Sequence of chain 1.D:
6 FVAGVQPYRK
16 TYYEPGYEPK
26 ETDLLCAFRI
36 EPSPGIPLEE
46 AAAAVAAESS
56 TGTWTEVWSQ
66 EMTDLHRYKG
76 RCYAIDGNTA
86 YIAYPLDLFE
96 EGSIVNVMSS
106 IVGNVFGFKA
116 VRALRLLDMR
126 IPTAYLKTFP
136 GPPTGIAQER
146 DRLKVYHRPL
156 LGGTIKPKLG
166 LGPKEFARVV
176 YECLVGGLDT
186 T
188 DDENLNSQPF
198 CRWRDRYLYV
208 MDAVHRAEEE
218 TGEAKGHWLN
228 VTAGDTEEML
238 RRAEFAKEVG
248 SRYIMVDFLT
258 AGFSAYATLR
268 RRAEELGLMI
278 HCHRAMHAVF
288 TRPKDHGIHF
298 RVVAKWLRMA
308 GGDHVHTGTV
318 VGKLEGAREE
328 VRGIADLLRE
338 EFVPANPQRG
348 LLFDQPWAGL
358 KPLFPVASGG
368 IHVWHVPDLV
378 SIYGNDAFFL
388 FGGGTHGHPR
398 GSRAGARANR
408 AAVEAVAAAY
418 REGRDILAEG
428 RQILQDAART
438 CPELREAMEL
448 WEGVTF

Sequence of chain 1.C:
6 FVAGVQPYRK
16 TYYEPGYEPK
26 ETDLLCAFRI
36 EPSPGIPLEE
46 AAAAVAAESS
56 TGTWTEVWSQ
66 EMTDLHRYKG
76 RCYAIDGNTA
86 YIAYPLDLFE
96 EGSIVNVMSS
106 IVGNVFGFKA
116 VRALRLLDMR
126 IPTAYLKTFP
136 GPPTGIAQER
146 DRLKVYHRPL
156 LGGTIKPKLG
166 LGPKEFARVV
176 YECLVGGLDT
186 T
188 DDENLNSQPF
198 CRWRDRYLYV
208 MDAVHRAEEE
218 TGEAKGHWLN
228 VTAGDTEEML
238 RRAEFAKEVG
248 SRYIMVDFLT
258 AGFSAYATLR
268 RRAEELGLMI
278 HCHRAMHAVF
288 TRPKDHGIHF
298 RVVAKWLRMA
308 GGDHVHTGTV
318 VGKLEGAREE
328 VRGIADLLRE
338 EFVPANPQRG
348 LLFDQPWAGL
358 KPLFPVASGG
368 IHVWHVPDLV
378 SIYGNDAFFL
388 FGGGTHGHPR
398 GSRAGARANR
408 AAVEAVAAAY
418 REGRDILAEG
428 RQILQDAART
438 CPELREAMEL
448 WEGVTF

Binding-site contacts:
Ligand atom O7 contacts residue ASN109 of chain 1.C at 3.1 Å (h-bond).
Ligand atom O2P contacts residue THR58 of chain 1.C at 2.7 Å (h-bond).
Ligand atom O4P contacts residue ARG281 of chain 1.D at 3.3 Å (salt-bridge).
Ligand atom O4 contacts residue SER365 of chain 1.D at 3.3 Å.
Ligand atom O5P contacts residue ARG281 of chain 1.D at 2.8 Å (salt-bridge).
Ligand atom P1 contacts residue THR58 of chain 1.C at 3.5 Å.
Ligand atom O3P contacts residue GLY367 of chain 1.D at 3.1 Å (h-bond).
Ligand atom C2 contacts residue MG1 of chain 1.O at 3.3 Å.
Ligand atom O1 contacts residue LYS161 of chain 1.D at 3.2 Å.
Ligand atom O3 contacts residue MG1 of chain 1.O at 2.2 Å.
Ligand atom O4 contacts residue GLY366 of chain 1.D at 2.9 Å.
Ligand atom O7 contacts residue GLU190 of chain 1.D at 3.4 Å (salt-bridge).
Ligand atom O2P contacts residue GLY389 of chain 1.D at 3.2 Å.
Ligand atom O2P contacts residue LYS161 of chain 1.D at 3.2 Å.
Ligand atom O3 contacts residue HIS280 of chain 1.D at 3.0 Å (h-bond).
Ligand atom O3 contacts residue ASN109 of chain 1.C at 3.4 Å (h-bond).
Ligand atom O7 contacts residue ASP189 of chain 1.D at 3.3 Å (salt-bridge).
Ligand atom O7 contacts residue LYS163 of chain 1.D at 2.8 Å (salt-bridge).
Ligand atom O3P contacts residue TRP59 of chain 1.C at 3.1 Å.
Ligand atom O7 contacts residue LYS161 of chain 1.D at 3.5 Å (salt-bridge).
Ligand atom O5P contacts residue HIS313 of chain 1.D at 3.0 Å.
Ligand atom O1P contacts residue GLY390 of chain 1.D at 3.5 Å (h-bond).
Ligand atom O2 contacts residue MG1 of chain 1.O at 2.6 Å.
Ligand atom O2 contacts residue LYS161 of chain 1.D at 2.9 Å (salt-bridge).
Ligand atom O7 contacts residue MG1 of chain 1.O at 3.3 Å.
Ligand atom O2 contacts residue ASP189 of chain 1.D at 3.2 Å (salt-bridge).
Ligand atom O2 contacts residue KCX187 of chain 1.D at 3.5 Å (h-bond).
Ligand atom O5 contacts residue HIS313 of chain 1.D at 3.2 Å (h-bond).
Ligand atom O2P contacts residue GLY390 of chain 1.D at 2.5 Å (h-bond).
Ligand atom P2 contacts residue HIS313 of chain 1.D at 3.5 Å.
Ligand atom O4P contacts residue HIS313 of chain 1.D at 3.4 Å (h-bond).
Ligand atom C3 contacts residue MG1 of chain 1.O at 3.2 Å.
Ligand atom O3 contacts residue GLU190 of chain 1.D at 3.0 Å (salt-bridge).
Ligand atom O3P contacts residue THR58 of chain 1.C at 3.3 Å (h-bond).
Ligand atom O3 contacts residue KCX187 of chain 1.D at 3.1 Å (h-bond).
Ligand atom O6 contacts residue LYS320 of chain 1.D at 3.0 Å (salt-bridge).
Ligand atom O1P contacts residue GLY389 of chain 1.D at 2.8 Å (h-bond).
Ligand atom O4 contacts residue LEU321 of chain 1.D at 3.3 Å.
Ligand atom O3P contacts residue LYS320 of chain 1.D at 2.7 Å (salt-bridge).
Ligand atom O2 contacts residue THR159 of chain 1.D at 3.0 Å (h-bond).

A small-molecule ligand and the protein it binds are described below.
Small molecule (SMILES): O=C(O)[C@@](O)(COP(=O)(O)O)[C@H](O)[C@H](O)COP(=O)(O)O